This protein binds this small molecule.
Small molecule (SMILES): C[C@H](C[C@@H](C[C@H](C[C@@H](C[C@@H](CCN1CCCC1=O)N1CCCC1=O)N1CCCC1=O)N1CCCC1=O)N1CCCC1=O)N1CCCC1=O

Sequence of chain 2.A:
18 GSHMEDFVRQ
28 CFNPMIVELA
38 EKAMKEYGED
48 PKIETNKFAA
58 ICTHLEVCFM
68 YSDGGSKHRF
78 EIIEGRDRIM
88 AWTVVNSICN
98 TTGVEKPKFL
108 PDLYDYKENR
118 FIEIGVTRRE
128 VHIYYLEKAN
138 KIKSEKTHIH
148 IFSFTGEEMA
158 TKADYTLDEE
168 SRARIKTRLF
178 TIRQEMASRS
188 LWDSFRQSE

Binding-site contacts:
Ligand atom C22 contacts residue PHE66 of chain 2.A at 3.7 Å (hydrophobic).
Ligand atom C04 contacts residue PHE66 of chain 2.A at 3.8 Å (hydrophobic).
Ligand atom C33 contacts residue MET67 of chain 2.A at 4.2 Å (hydrophobic).
Ligand atom C24 contacts residue ARG83 of chain 2.A at 4.1 Å.
Ligand atom C03 contacts residue MET32 of chain 2.A at 4.3 Å (hydrophobic).
Ligand atom C02 contacts residue PHE66 of chain 2.A at 3.9 Å (hydrophobic).
Ligand atom C22 contacts residue LEU36 of chain 2.A at 3.7 Å (hydrophobic).
Ligand atom C01 contacts residue PHE66 of chain 2.A at 4.4 Å (hydrophobic).
Ligand atom C12 contacts residue MET32 of chain 2.A at 4.0 Å (hydrophobic).
Ligand atom C32 contacts residue PHE66 of chain 2.A at 4.0 Å (hydrophobic).
Ligand atom N04 contacts residue MET32 of chain 2.A at 4.4 Å.
Ligand atom O04 contacts residue PHE66 of chain 2.A at 4.4 Å.
Ligand atom C31 contacts residue ILE33 of chain 2.A at 4.5 Å (hydrophobic).
Ligand atom C25 contacts residue GLY82 of chain 2.A at 3.2 Å.
Ligand atom C05 contacts residue PHE66 of chain 2.A at 4.4 Å (hydrophobic).
Ligand atom C25 contacts residue LEU36 of chain 2.A at 4.3 Å (hydrophobic).
Ligand atom C24 contacts residue ILE79 of chain 2.A at 4.3 Å (hydrophobic).
Ligand atom C23 contacts residue ILE79 of chain 2.A at 4.4 Å (hydrophobic).
Ligand atom C31 contacts residue PHE66 of chain 2.A at 4.0 Å (hydrophobic).
Ligand atom O04 contacts residue ASN30 of chain 2.A at 4.5 Å.
Ligand atom C32 contacts residue MET67 of chain 2.A at 4.3 Å (hydrophobic).
Ligand atom C24 contacts residue GLY82 of chain 2.A at 4.2 Å.
Ligand atom N03 contacts residue PHE66 of chain 2.A at 4.1 Å.
Ligand atom C22 contacts residue GLY82 of chain 2.A at 4.2 Å.
Ligand atom C04 contacts residue MET32 of chain 2.A at 3.6 Å (hydrophobic).
Ligand atom O04 contacts residue ILE33 of chain 2.A at 4.4 Å.
Ligand atom O04 contacts residue MET32 of chain 2.A at 3.3 Å.
Ligand atom C01 contacts residue MET32 of chain 2.A at 4.0 Å (hydrophobic).
Ligand atom C24 contacts residue GLU81 of chain 2.A at 4.5 Å.
Ligand atom C33 contacts residue PHE66 of chain 2.A at 3.5 Å (hydrophobic).
Ligand atom O02 contacts residue ILE79 of chain 2.A at 4.1 Å.
Ligand atom N05 contacts residue PHE66 of chain 2.A at 3.8 Å.
Ligand atom C26 contacts residue MET32 of chain 2.A at 3.5 Å (hydrophobic).
Ligand atom C02 contacts residue MET32 of chain 2.A at 4.4 Å (hydrophobic).
Ligand atom C30 contacts residue MET32 of chain 2.A at 4.2 Å (hydrophobic).
Ligand atom C02 contacts residue ILE79 of chain 2.A at 4.0 Å (hydrophobic).
Ligand atom C30 contacts residue PHE66 of chain 2.A at 4.0 Å (hydrophobic).